A protein and the small-molecule ligand that binds it are described below.
Small molecule (SMILES): CC(C)C[C@H](NC(=O)[C@H](CC(N)=O)NC(=O)[C@H](CCC(N)=O)NC(=O)[C@H](Cc1ccccc1)NC(=O)[C@H](C)NC(=O)CN)C(=O)N[C@@H](Cc1ccccc1)C(=O)N[C@H](C=O)CCC(N)=O

Sequence of chain 1.A:
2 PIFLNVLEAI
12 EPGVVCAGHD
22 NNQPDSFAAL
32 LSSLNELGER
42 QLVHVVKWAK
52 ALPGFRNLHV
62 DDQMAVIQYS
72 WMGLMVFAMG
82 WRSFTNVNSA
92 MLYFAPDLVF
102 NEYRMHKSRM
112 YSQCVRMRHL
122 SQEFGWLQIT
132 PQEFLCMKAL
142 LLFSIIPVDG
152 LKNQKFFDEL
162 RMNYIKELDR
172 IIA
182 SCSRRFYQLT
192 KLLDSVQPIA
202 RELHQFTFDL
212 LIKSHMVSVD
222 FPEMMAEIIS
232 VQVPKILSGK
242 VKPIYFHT

Binding-site contacts:
Ligand atom CB contacts residue MET225 of chain 1.A at 3.9 Å (hydrophobic).
Ligand atom CA contacts residue GLU224 of chain 1.A at 3.4 Å.
Ligand atom CZ contacts residue VAL47 of chain 1.A at 3.8 Å (hydrophobic).
Ligand atom CE1 contacts residue ILE68 of chain 1.A at 3.9 Å (hydrophobic).
Ligand atom CA contacts residue GLU228 of chain 1.A at 3.5 Å.
Ligand atom CG contacts residue MET65 of chain 1.A at 3.7 Å (hydrophobic).
Ligand atom CB contacts residue MET225 of chain 1.A at 3.9 Å (hydrophobic).
Ligand atom NE2 contacts residue VAL61 of chain 1.A at 3.8 Å.
Ligand atom CD1 contacts residue GLN69 of chain 1.A at 3.3 Å.
Ligand atom CG contacts residue ILE229 of chain 1.A at 3.8 Å (hydrophobic).
Ligand atom CZ contacts residue GLN64 of chain 1.A at 3.3 Å.
Ligand atom CE2 contacts residue ILE68 of chain 1.A at 3.8 Å (hydrophobic).
Ligand atom CD2 contacts residue ILE229 of chain 1.A at 3.6 Å (hydrophobic).
Ligand atom CG contacts residue GLN69 of chain 1.A at 3.7 Å.
Ligand atom CE2 contacts residue VAL61 of chain 1.A at 3.5 Å (hydrophobic).
Ligand atom CB contacts residue GLN69 of chain 1.A at 3.8 Å.
Ligand atom CB contacts residue MET225 of chain 1.A at 3.7 Å (hydrophobic).
Ligand atom C contacts residue LYS51 of chain 1.A at 3.7 Å.
Ligand atom N contacts residue GLU228 of chain 1.A at 2.6 Å (salt-bridge).
Ligand atom CD2 contacts residue MET65 of chain 1.A at 3.8 Å (hydrophobic).
Ligand atom CE1 contacts residue LYS51 of chain 1.A at 3.8 Å.
Ligand atom CE2 contacts residue VAL47 of chain 1.A at 3.4 Å (hydrophobic).
Ligand atom CE1 contacts residue GLN69 of chain 1.A at 3.7 Å.
Ligand atom CE1 contacts residue GLN64 of chain 1.A at 3.9 Å.
Ligand atom CB contacts residue GLU224 of chain 1.A at 3.0 Å.
Ligand atom O contacts residue LYS51 of chain 1.A at 2.5 Å (salt-bridge).
Ligand atom CD2 contacts residue VAL47 of chain 1.A at 3.6 Å (hydrophobic).
Ligand atom CG contacts residue MET65 of chain 1.A at 3.6 Å (hydrophobic).
Ligand atom C contacts residue GLU228 of chain 1.A at 3.5 Å.
Ligand atom CB contacts residue ILE229 of chain 1.A at 3.7 Å (hydrophobic).
Ligand atom CZ contacts residue GLN69 of chain 1.A at 3.9 Å.
Ligand atom CB contacts residue GLU228 of chain 1.A at 3.2 Å.
Ligand atom CD1 contacts residue MET65 of chain 1.A at 3.6 Å (hydrophobic).
Ligand atom CA contacts residue GLU228 of chain 1.A at 3.5 Å.
Ligand atom CE1 contacts residue MET65 of chain 1.A at 3.8 Å (hydrophobic).
Ligand atom CZ contacts residue ILE68 of chain 1.A at 3.7 Å (hydrophobic).
Ligand atom CD1 contacts residue VAL44 of chain 1.A at 3.3 Å (hydrophobic).
Ligand atom N contacts residue GLU228 of chain 1.A at 3.3 Å (salt-bridge).
Ligand atom CA contacts residue MET225 of chain 1.A at 3.8 Å (hydrophobic).
Ligand atom OE1 contacts residue MET65 of chain 1.A at 3.8 Å.